Sequence of chain 3.A:
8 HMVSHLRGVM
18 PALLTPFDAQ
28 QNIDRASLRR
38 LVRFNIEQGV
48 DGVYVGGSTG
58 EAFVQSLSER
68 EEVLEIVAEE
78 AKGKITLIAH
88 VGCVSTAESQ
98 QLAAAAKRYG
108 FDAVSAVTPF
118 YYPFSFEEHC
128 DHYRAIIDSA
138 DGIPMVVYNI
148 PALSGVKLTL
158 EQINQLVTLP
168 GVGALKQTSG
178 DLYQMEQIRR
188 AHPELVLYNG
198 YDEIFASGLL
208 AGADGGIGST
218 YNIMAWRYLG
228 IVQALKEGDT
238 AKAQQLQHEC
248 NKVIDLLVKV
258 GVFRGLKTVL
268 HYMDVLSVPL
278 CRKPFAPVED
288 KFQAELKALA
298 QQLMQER

A protein and the small-molecule ligand that binds it are described below.
Small molecule (SMILES): CC(=O)C(=O)O

Binding-site contacts:
Ligand atom CB contacts residue ALA19 of chain 3.A at 3.6 Å (hydrophobic).
Ligand atom CB contacts residue LYS173 of chain 3.A at 2.6 Å.
Ligand atom CA contacts residue TYR145 of chain 3.A at 3.5 Å (hydrophobic).
Ligand atom OXT contacts residue GLY54 of chain 3.A at 3.4 Å.
Ligand atom OXT contacts residue ALA19 of chain 3.A at 4.5 Å.
Ligand atom C contacts residue GLY54 of chain 3.A at 4.3 Å.
Ligand atom O contacts residue GLY54 of chain 3.A at 4.4 Å.
Ligand atom C contacts residue ALA19 of chain 3.A at 3.7 Å (hydrophobic).
Ligand atom C contacts residue LYS173 of chain 3.A at 2.6 Å.
Ligand atom OXT contacts residue TYR51 of chain 3.A at 3.4 Å.
Ligand atom C contacts residue THR56 of chain 3.A at 3.5 Å.
Ligand atom OXT contacts residue LYS173 of chain 3.A at 2.8 Å (salt-bridge).
Ligand atom OXT contacts residue TYR145 of chain 3.A at 3.3 Å (h-bond).
Ligand atom CB contacts residue ILE214 of chain 3.A at 3.6 Å (hydrophobic).
Ligand atom CA contacts residue THR56 of chain 3.A at 4.3 Å.
Ligand atom OXT contacts residue SER55 of chain 3.A at 2.9 Å (h-bond).
Ligand atom C contacts residue SER55 of chain 3.A at 3.6 Å.
Ligand atom C contacts residue TYR51 of chain 3.A at 4.1 Å (hydrophobic).
Ligand atom C contacts residue TYR145 of chain 3.A at 3.4 Å (hydrophobic).
Ligand atom O contacts residue LYS173 of chain 3.A at 3.7 Å.
Ligand atom CA contacts residue ALA19 of chain 3.A at 3.9 Å (hydrophobic).
Ligand atom O contacts residue TYR145 of chain 3.A at 4.1 Å.
Ligand atom OXT contacts residue THR56 of chain 3.A at 3.9 Å.
Ligand atom CA contacts residue LYS173 of chain 3.A at 1.4 Å.
Ligand atom CA contacts residue ILE214 of chain 3.A at 4.0 Å (hydrophobic).
Ligand atom O contacts residue ALA19 of chain 3.A at 3.4 Å.
Ligand atom CB contacts residue GLY215 of chain 3.A at 4.0 Å.
Ligand atom O contacts residue SER55 of chain 3.A at 3.7 Å.
Ligand atom CB contacts residue SER216 of chain 3.A at 4.3 Å.
Ligand atom O contacts residue THR56 of chain 3.A at 2.2 Å (h-bond).
Ligand atom CA contacts residue TYR51 of chain 3.A at 4.2 Å (hydrophobic).
Ligand atom CB contacts residue THR56 of chain 3.A at 4.0 Å.